Binding-site contacts:
Ligand atom O1 contacts residue FLV1 of chain 1.P at 0.1 Å (h-bond).
Ligand atom C1 contacts residue TYR54 of chain 1.C at 3.2 Å (hydrophobic).
Ligand atom C8 contacts residue FLV1 of chain 1.P at 0.1 Å.
Ligand atom O2 contacts residue FLV1 of chain 1.P at 0.1 Å (h-bond).
Ligand atom O3 contacts residue FLV1 of chain 1.P at 0.1 Å (h-bond).
Ligand atom O1 contacts residue FLV1 of chain 1.Q at 0.2 Å (h-bond).
Ligand atom O2 contacts residue LEU204 of chain 1.C at 3.3 Å (h-bond).
Ligand atom C1 contacts residue FLV1 of chain 1.P at 0.1 Å.
Ligand atom C4 contacts residue FLV1 of chain 1.P at 0.1 Å.
Ligand atom O4 contacts residue TYR400 of chain 1.C at 2.4 Å (h-bond).
Ligand atom C2 contacts residue SER274 of chain 1.C at 3.3 Å.
Ligand atom C9 contacts residue FLV1 of chain 1.P at 0.1 Å.
Ligand atom O1 contacts residue EDO1 of chain 1.O at 2.6 Å (h-bond).
Ligand atom C5 contacts residue FLV1 of chain 1.Q at 0.1 Å.
Ligand atom C3 contacts residue FLV1 of chain 1.P at 0.1 Å.
Ligand atom C3 contacts residue FLV1 of chain 1.Q at 0.1 Å.
Ligand atom C8 contacts residue FLV1 of chain 1.Q at 0.1 Å.
Ligand atom C6 contacts residue FLV1 of chain 1.P at 0.1 Å.
Ligand atom C7 contacts residue FLV1 of chain 1.P at 0.1 Å.
Ligand atom O2 contacts residue GLY206 of chain 1.C at 3.2 Å (h-bond).
Ligand atom O4 contacts residue ARG214 of chain 1.C at 3.0 Å (salt-bridge).
Ligand atom O2 contacts residue GLY203 of chain 1.C at 3.3 Å.
Ligand atom C1 contacts residue SER274 of chain 1.C at 3.3 Å.
Ligand atom O3 contacts residue FLV1 of chain 1.Q at 0.1 Å (h-bond).
Ligand atom C3 contacts residue ASP205 of chain 1.C at 3.3 Å.
Ligand atom C6 contacts residue FLV1 of chain 1.Q at 0.0 Å.
Ligand atom O4 contacts residue FLV1 of chain 1.Q at 0.0 Å (h-bond).
Ligand atom C2 contacts residue FLV1 of chain 1.Q at 0.1 Å.
Ligand atom C1 contacts residue FLV1 of chain 1.Q at 0.2 Å.
Ligand atom C10 contacts residue FLV1 of chain 1.P at 0.1 Å.
Ligand atom C7 contacts residue FLV1 of chain 1.Q at 0.1 Å.
Ligand atom C10 contacts residue FLV1 of chain 1.Q at 0.1 Å.
Ligand atom C2 contacts residue ASP205 of chain 1.C at 3.2 Å.
Ligand atom C5 contacts residue FLV1 of chain 1.P at 0.1 Å.
Ligand atom O4 contacts residue FLV1 of chain 1.P at 0.1 Å (h-bond).
Ligand atom O2 contacts residue FLV1 of chain 1.Q at 0.1 Å (h-bond).
Ligand atom C10 contacts residue TYR54 of chain 1.C at 3.1 Å (hydrophobic).
Ligand atom C2 contacts residue FLV1 of chain 1.P at 0.1 Å.
Ligand atom C4 contacts residue FLV1 of chain 1.Q at 0.1 Å.
Ligand atom C9 contacts residue FLV1 of chain 1.Q at 0.1 Å.

The protein below binds the small molecule below.
Small molecule (SMILES): Oc1cc(O)c2c(O)cc(O)cc2c1

Sequence of chain 1.C:
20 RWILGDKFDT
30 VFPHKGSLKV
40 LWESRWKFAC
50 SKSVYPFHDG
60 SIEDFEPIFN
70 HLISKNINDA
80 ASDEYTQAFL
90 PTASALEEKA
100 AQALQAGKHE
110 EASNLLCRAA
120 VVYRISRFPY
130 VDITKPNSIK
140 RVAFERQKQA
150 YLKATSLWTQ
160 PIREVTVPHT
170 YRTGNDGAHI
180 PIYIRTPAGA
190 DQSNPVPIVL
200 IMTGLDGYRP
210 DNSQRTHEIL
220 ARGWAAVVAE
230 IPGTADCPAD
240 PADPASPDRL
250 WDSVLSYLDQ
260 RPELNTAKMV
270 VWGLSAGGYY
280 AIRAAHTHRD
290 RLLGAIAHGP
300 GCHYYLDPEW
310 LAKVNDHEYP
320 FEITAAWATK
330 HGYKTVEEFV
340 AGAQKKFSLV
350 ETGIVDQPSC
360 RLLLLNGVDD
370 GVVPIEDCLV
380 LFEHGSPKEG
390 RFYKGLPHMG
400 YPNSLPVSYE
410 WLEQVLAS